Binding-site contacts:
Ligand atom C11 contacts residue LEU34 of chain 1.A at 3.4 Å (hydrophobic).
Ligand atom O3 contacts residue ARG82 of chain 1.A at 3.2 Å (salt-bridge).
Ligand atom C3 contacts residue GLN41 of chain 1.A at 4.0 Å.
Ligand atom C16 contacts residue THR207 of chain 1.A at 3.9 Å.
Ligand atom C18 contacts residue MET72 of chain 1.A at 3.8 Å (hydrophobic).
Ligand atom C16 contacts residue PHE206 of chain 1.A at 3.9 Å (hydrophobic).
Ligand atom C6 contacts residue VAL76 of chain 1.A at 4.2 Å (hydrophobic).
Ligand atom C6 contacts residue PHE94 of chain 1.A at 3.9 Å (hydrophobic).
Ligand atom C19 contacts residue MET75 of chain 1.A at 3.5 Å (hydrophobic).
Ligand atom C2 contacts residue GLN41 of chain 1.A at 3.5 Å.
Ligand atom C2 contacts residue LEU37 of chain 1.A at 3.8 Å (hydrophobic).
Ligand atom O3 contacts residue PHE94 of chain 1.A at 3.8 Å.
Ligand atom C3 contacts residue PHE94 of chain 1.A at 3.8 Å (hydrophobic).
Ligand atom C4 contacts residue PHE94 of chain 1.A at 3.6 Å (hydrophobic).
Ligand atom C16 contacts residue LEU31 of chain 1.A at 3.7 Å (hydrophobic).
Ligand atom O3 contacts residue LEU37 of chain 1.A at 4.2 Å.
Ligand atom O3 contacts residue GLN41 of chain 1.A at 3.5 Å (h-bond).
Ligand atom C3 contacts residue MET75 of chain 1.A at 4.1 Å (hydrophobic).
Ligand atom C12 contacts residue MET225 of chain 1.A at 3.8 Å (hydrophobic).
Ligand atom C12 contacts residue ASN35 of chain 1.A at 3.3 Å.
Ligand atom C19 contacts residue TRP71 of chain 1.A at 4.1 Å (hydrophobic).
Ligand atom C17 contacts residue ASN35 of chain 1.A at 3.4 Å.
Ligand atom C13 contacts residue ASN35 of chain 1.A at 3.8 Å.
Ligand atom C18 contacts residue THR207 of chain 1.A at 3.6 Å.
Ligand atom C1 contacts residue GLY38 of chain 1.A at 4.0 Å.
Ligand atom C17 contacts residue LEU31 of chain 1.A at 3.8 Å (hydrophobic).
Ligand atom O17 contacts residue ASN35 of chain 1.A at 2.6 Å (h-bond).
Ligand atom C1 contacts residue LEU34 of chain 1.A at 4.0 Å (hydrophobic).
Ligand atom C2 contacts residue MET75 of chain 1.A at 4.1 Å (hydrophobic).
Ligand atom C1 contacts residue LEU37 of chain 1.A at 4.0 Å (hydrophobic).
Ligand atom O3 contacts residue MET75 of chain 1.A at 4.0 Å.
Ligand atom C11 contacts residue MET225 of chain 1.A at 3.8 Å (hydrophobic).
Ligand atom O17 contacts residue THR207 of chain 1.A at 2.8 Å (h-bond).
Ligand atom C15 contacts residue MET110 of chain 1.A at 3.9 Å (hydrophobic).
Ligand atom C5 contacts residue PHE94 of chain 1.A at 4.0 Å (hydrophobic).
Ligand atom C11 contacts residue GLY38 of chain 1.A at 4.1 Å.
Ligand atom O17 contacts residue PHE221 of chain 1.A at 4.0 Å.
Ligand atom C12 contacts residue LEU34 of chain 1.A at 3.6 Å (hydrophobic).
Ligand atom C17 contacts residue THR207 of chain 1.A at 3.8 Å.
Ligand atom O3 contacts residue MET79 of chain 1.A at 3.7 Å.

Sequence of chain 1.A:
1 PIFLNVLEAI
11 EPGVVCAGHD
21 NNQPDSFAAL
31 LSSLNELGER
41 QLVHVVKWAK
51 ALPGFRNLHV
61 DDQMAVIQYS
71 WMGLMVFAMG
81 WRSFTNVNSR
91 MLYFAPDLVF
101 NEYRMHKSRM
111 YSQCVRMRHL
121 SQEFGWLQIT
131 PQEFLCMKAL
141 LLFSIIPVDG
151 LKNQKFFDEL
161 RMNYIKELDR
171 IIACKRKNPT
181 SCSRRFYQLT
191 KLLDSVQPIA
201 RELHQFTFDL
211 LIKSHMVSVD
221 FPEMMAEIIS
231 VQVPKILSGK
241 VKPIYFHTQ

This protein binds this small molecule.
Small molecule (SMILES): C[C@]12CC[C@H]3[C@@H](CCC4=CC(=O)CC[C@@]43C)[C@@H]1CC[C@@H]2O